The small molecule below binds the protein below.
Small molecule (SMILES): Nc1nc(O)c(Br)c(-c2ccccc2)n1

Binding-site contacts:
Ligand atom BR6 contacts residue GLY17 of chain 1.A at 4.0 Å.
Ligand atom N1 contacts residue VAL52 of chain 4.A at 2.7 Å (h-bond).
Ligand atom N1 contacts residue TYR54 of chain 4.A at 3.9 Å.
Ligand atom BR6 contacts residue TYR54 of chain 4.A at 3.9 Å.
Ligand atom N9 contacts residue LEU72 of chain 1.A at 4.2 Å.
Ligand atom C15 contacts residue HIS53 of chain 4.A at 4.2 Å.
Ligand atom C7 contacts residue LEU72 of chain 1.A at 3.8 Å (hydrophobic).
Ligand atom N1 contacts residue THR51 of chain 4.A at 3.4 Å.
Ligand atom C7 contacts residue TYR54 of chain 4.A at 3.7 Å (hydrophobic).
Ligand atom O8 contacts residue LEU73 of chain 1.A at 2.6 Å (h-bond).
Ligand atom N3 contacts residue VAL52 of chain 4.A at 3.9 Å.
Ligand atom C2 contacts residue VAL52 of chain 4.A at 3.8 Å (hydrophobic).
Ligand atom C2 contacts residue GLU74 of chain 1.A at 3.6 Å.
Ligand atom C2 contacts residue THR51 of chain 4.A at 4.0 Å.
Ligand atom C7 contacts residue GLU74 of chain 1.A at 3.5 Å.
Ligand atom BR6 contacts residue LYS100 of chain 1.A at 3.2 Å.
Ligand atom C14 contacts residue HIS53 of chain 4.A at 3.4 Å.
Ligand atom O8 contacts residue LEU72 of chain 1.A at 2.9 Å.
Ligand atom C2 contacts residue TYR54 of chain 4.A at 3.5 Å (hydrophobic).
Ligand atom C4 contacts residue TYR54 of chain 4.A at 3.8 Å (hydrophobic).
Ligand atom C11 contacts residue ALA18 of chain 1.A at 3.7 Å (hydrophobic).
Ligand atom N1 contacts residue GLU74 of chain 1.A at 2.9 Å (salt-bridge).
Ligand atom N9 contacts residue GLU74 of chain 1.A at 2.8 Å (salt-bridge).
Ligand atom BR6 contacts residue ALA18 of chain 1.A at 3.5 Å.
Ligand atom C12 contacts residue HIS53 of chain 4.A at 3.8 Å.
Ligand atom C15 contacts residue TYR54 of chain 4.A at 3.4 Å (hydrophobic).
Ligand atom BR6 contacts residue ASN71 of chain 1.A at 3.7 Å.
Ligand atom O8 contacts residue TYR54 of chain 4.A at 4.0 Å.
Ligand atom C7 contacts residue LEU73 of chain 1.A at 3.7 Å (hydrophobic).
Ligand atom N9 contacts residue TYR54 of chain 4.A at 3.6 Å.
Ligand atom C12 contacts residue ALA18 of chain 1.A at 4.0 Å (hydrophobic).
Ligand atom O8 contacts residue ASN71 of chain 1.A at 3.7 Å.
Ligand atom N3 contacts residue TYR54 of chain 4.A at 3.6 Å.
Ligand atom C5 contacts residue LEU72 of chain 1.A at 4.0 Å (hydrophobic).
Ligand atom O8 contacts residue GLU74 of chain 1.A at 3.5 Å (salt-bridge).
Ligand atom C11 contacts residue VAL48 of chain 4.A at 3.9 Å (hydrophobic).
Ligand atom C5 contacts residue TYR54 of chain 4.A at 3.5 Å (hydrophobic).
Ligand atom C14 contacts residue GLY55 of chain 4.A at 4.0 Å.
Ligand atom C13 contacts residue HIS53 of chain 4.A at 3.2 Å.
Ligand atom N3 contacts residue HIS53 of chain 4.A at 4.1 Å.

Sequence of chain 4.A:
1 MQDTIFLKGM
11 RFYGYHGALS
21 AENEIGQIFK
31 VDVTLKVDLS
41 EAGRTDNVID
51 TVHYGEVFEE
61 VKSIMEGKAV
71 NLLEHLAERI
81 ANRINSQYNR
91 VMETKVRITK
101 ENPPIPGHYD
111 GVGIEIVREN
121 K

Sequence of chain 1.A:
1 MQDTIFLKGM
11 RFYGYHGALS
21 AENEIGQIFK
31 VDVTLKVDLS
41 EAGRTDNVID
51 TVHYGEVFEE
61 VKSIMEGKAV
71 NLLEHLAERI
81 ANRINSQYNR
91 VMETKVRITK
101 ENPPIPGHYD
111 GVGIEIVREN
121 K